Binding-site contacts:
Ligand atom C7 contacts residue ASN597 of chain 1.C at 3.7 Å.
Ligand atom O6 contacts residue GLU596 of chain 1.C at 4.0 Å.
Ligand atom O5 contacts residue GLU596 of chain 1.C at 3.4 Å (salt-bridge).
Ligand atom C1 contacts residue ASN597 of chain 1.C at 1.4 Å.
Ligand atom C4 contacts residue GLU596 of chain 1.C at 4.0 Å.
Ligand atom C3 contacts residue ASN597 of chain 1.C at 3.9 Å.
Ligand atom O5 contacts residue HIS595 of chain 1.C at 4.5 Å.
Ligand atom C5 contacts residue ASN597 of chain 1.C at 3.6 Å.
Ligand atom C6 contacts residue GLU596 of chain 1.C at 3.5 Å.
Ligand atom C1 contacts residue GLU596 of chain 1.C at 4.5 Å.
Ligand atom N2 contacts residue ASN597 of chain 1.C at 2.9 Å (h-bond).
Ligand atom O6 contacts residue HIS595 of chain 1.C at 4.0 Å.
Ligand atom C2 contacts residue ASN597 of chain 1.C at 2.6 Å.
Ligand atom C4 contacts residue ASN597 of chain 1.C at 4.3 Å.
Ligand atom O7 contacts residue ASN597 of chain 1.C at 4.0 Å.
Ligand atom C5 contacts residue GLU596 of chain 1.C at 3.9 Å.
Ligand atom O5 contacts residue ASN597 of chain 1.C at 2.4 Å (h-bond).

The protein below binds the small molecule below.
Small molecule (SMILES): CC(=O)N[C@@H]1[C@@H](O)[C@H](O)[C@@H](CO)O[C@H]1O

Sequence of chain 1.C:
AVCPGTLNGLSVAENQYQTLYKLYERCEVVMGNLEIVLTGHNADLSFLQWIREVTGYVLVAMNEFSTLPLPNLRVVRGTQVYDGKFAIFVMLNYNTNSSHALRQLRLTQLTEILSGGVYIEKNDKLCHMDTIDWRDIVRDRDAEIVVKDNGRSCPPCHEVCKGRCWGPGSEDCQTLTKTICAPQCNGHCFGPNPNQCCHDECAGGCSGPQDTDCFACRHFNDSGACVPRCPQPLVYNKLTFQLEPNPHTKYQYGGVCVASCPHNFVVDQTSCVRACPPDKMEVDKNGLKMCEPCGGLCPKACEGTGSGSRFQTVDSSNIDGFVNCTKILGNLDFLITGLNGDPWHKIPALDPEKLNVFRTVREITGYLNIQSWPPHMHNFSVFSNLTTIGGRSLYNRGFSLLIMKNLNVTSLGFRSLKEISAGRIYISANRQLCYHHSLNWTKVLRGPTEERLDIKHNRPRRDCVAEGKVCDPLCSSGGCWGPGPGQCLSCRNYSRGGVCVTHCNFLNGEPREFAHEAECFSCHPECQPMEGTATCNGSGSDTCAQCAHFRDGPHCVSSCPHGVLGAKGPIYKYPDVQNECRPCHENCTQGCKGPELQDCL